Binding-site contacts:
Ligand atom OP2 contacts residue ASN214 of chain 1.B at 3.3 Å (h-bond).
Ligand atom O3' contacts residue ALA169 of chain 1.B at 3.2 Å.
Ligand atom OP1 contacts residue ASN214 of chain 1.C at 3.3 Å (h-bond).
Ligand atom C2' contacts residue MET198 of chain 1.C at 3.6 Å (hydrophobic).
Ligand atom C7 contacts residue LYS199 of chain 1.C at 3.8 Å.
Ligand atom O5' contacts residue ALA169 of chain 1.C at 3.6 Å.
Ligand atom OP2 contacts residue MET198 of chain 1.C at 2.8 Å (h-bond).
Ligand atom C7 contacts residue MET198 of chain 1.C at 3.6 Å (hydrophobic).
Ligand atom C4' contacts residue ALA169 of chain 1.B at 3.7 Å (hydrophobic).
Ligand atom N3 contacts residue ILE200 of chain 1.C at 3.7 Å.
Ligand atom C5' contacts residue MET198 of chain 1.C at 3.7 Å (hydrophobic).
Ligand atom C4' contacts residue ARG170 of chain 1.B at 3.7 Å.
Ligand atom OP1 contacts residue ASN214 of chain 1.B at 2.6 Å (h-bond).
Ligand atom OP1 contacts residue GLY213 of chain 1.B at 3.2 Å.
Ligand atom C7 contacts residue ILE200 of chain 1.C at 3.7 Å (hydrophobic).
Ligand atom OP2 contacts residue GLY213 of chain 1.B at 3.3 Å (h-bond).
Ligand atom OP1 contacts residue GLY212 of chain 1.B at 3.5 Å (h-bond).
Ligand atom OP1 contacts residue GLY213 of chain 1.C at 3.4 Å (h-bond).
Ligand atom C5' contacts residue ARG170 of chain 1.B at 3.7 Å.
Ligand atom P contacts residue ASN214 of chain 1.B at 3.5 Å.
Ligand atom O3' contacts residue ALA169 of chain 1.C at 3.7 Å.
Ligand atom C4' contacts residue ALA169 of chain 1.C at 3.6 Å (hydrophobic).
Ligand atom OP2 contacts residue ASN214 of chain 1.C at 2.5 Å (h-bond).
Ligand atom O2 contacts residue MET165 of chain 1.C at 3.4 Å.
Ligand atom N1 contacts residue ILE200 of chain 1.C at 3.8 Å.
Ligand atom OP2 contacts residue GLY213 of chain 1.C at 3.4 Å (h-bond).
Ligand atom C7 contacts residue MET198 of chain 1.B at 3.5 Å (hydrophobic).
Ligand atom OP1 contacts residue SER173 of chain 1.B at 3.0 Å (h-bond).
Ligand atom O2 contacts residue ARG170 of chain 1.B at 3.2 Å (salt-bridge).
Ligand atom O2 contacts residue MET165 of chain 1.B at 3.3 Å (h-bond).
Ligand atom C5' contacts residue ARG197 of chain 1.B at 3.6 Å.
Ligand atom OP2 contacts residue ARG197 of chain 1.C at 3.2 Å.
Ligand atom OP1 contacts residue ARG177 of chain 1.B at 3.5 Å (salt-bridge).
Ligand atom C2 contacts residue ILE200 of chain 1.C at 3.7 Å (hydrophobic).
Ligand atom O4' contacts residue ARG170 of chain 1.B at 3.5 Å.
Ligand atom O2 contacts residue GLY166 of chain 1.B at 3.6 Å (h-bond).
Ligand atom P contacts residue GLY213 of chain 1.C at 3.8 Å.
Ligand atom C6 contacts residue MET198 of chain 1.C at 3.5 Å (hydrophobic).
Ligand atom OP1 contacts residue GLY212 of chain 1.C at 3.2 Å (h-bond).
Ligand atom O5' contacts residue MET198 of chain 1.C at 3.2 Å.

Sequence of chain 1.C:
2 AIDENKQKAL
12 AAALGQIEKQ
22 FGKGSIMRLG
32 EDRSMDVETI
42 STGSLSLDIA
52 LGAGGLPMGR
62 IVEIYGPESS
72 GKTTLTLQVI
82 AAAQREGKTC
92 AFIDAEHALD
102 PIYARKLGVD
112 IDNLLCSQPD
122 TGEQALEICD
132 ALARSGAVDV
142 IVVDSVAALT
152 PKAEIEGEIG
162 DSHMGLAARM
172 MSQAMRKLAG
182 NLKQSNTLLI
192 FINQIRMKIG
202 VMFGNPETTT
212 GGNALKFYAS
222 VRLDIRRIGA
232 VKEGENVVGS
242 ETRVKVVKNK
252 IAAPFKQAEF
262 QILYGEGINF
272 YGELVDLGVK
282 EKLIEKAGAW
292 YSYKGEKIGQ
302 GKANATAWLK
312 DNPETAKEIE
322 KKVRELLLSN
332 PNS

A protein and the small-molecule ligand that binds it are described below.
Small molecule (SMILES): Cc1cn([C@H]2C[C@H](O[P](=O)(O)OC[C@H]3O[C@@H](n4cc(C)c(=O)[nH]c4=O)C[C@@H]3O[P](=O)(O)OC[C@H]3O[C@@H](n4cc(C)c(=O)[nH]c4=O)C[C@@H]3O[P](=O)(O)OC[C@H]3O[C@@H](n4cc(C)c(=O)[nH]c4=O)C[C@@H]3O[P](=O)(O)OC[C@H]3O[C@@H](n4cc(C)c(=O)[nH]c4=O)C[C@@H]3O[P](=O)(O)OC[C@H]3O[C@@H](n4cc(C)c(=O)[nH]c4=O)C[C@@H]3O)[C@@H](COP(=O)=O)O2)c(=O)[nH]c1=O

Sequence of chain 1.B:
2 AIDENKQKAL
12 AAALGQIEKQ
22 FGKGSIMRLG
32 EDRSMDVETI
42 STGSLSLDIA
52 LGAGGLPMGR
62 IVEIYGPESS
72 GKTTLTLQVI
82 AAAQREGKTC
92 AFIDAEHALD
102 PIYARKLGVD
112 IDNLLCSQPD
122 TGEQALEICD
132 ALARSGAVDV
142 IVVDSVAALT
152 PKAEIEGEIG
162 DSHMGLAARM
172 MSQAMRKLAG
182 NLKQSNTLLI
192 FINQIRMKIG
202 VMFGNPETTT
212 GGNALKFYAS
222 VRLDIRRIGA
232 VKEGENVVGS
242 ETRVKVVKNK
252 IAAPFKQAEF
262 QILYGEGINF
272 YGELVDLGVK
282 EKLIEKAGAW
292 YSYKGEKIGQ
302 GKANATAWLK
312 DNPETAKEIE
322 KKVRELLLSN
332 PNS